Sequence of chain 1.A:
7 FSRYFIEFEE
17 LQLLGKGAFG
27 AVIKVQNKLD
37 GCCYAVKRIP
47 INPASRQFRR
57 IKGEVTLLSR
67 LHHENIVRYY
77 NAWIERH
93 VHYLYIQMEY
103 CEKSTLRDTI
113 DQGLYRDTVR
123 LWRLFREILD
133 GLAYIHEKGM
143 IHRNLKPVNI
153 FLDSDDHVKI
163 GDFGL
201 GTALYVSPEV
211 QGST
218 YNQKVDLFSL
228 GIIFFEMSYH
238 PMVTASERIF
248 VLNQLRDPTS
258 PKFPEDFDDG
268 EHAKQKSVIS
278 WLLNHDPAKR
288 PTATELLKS

Binding-site contacts:
Ligand atom C18 contacts residue MET100 of chain 1.A at 3.6 Å (hydrophobic).
Ligand atom C17 contacts residue VAL73 of chain 1.A at 3.7 Å (hydrophobic).
Ligand atom C8 contacts residue CYS103 of chain 1.A at 3.8 Å (hydrophobic).
Ligand atom C17 contacts residue ASP164 of chain 1.A at 3.4 Å.
Ligand atom N contacts residue TYR102 of chain 1.A at 3.4 Å.
Ligand atom O contacts residue SER106 of chain 1.A at 3.2 Å.
Ligand atom C5 contacts residue TYR102 of chain 1.A at 3.5 Å (hydrophobic).
Ligand atom C26 contacts residue ASP110 of chain 1.A at 3.1 Å.
Ligand atom C9 contacts residue CYS103 of chain 1.A at 3.4 Å (hydrophobic).
Ligand atom N1 contacts residue GLU101 of chain 1.A at 3.9 Å.
Ligand atom C18 contacts residue ASP164 of chain 1.A at 3.3 Å.
Ligand atom N3 contacts residue MET100 of chain 1.A at 3.8 Å.
Ligand atom C14 contacts residue PHE153 of chain 1.A at 3.3 Å (hydrophobic).
Ligand atom C22 contacts residue ASP110 of chain 1.A at 3.8 Å.
Ligand atom N2 contacts residue PHE153 of chain 1.A at 3.4 Å.
Ligand atom C25 contacts residue ASP110 of chain 1.A at 3.6 Å.
Ligand atom C10 contacts residue GLU101 of chain 1.A at 3.9 Å.
Ligand atom C6 contacts residue SER106 of chain 1.A at 3.6 Å.
Ligand atom C8 contacts residue PHE153 of chain 1.A at 3.8 Å (hydrophobic).
Ligand atom C6 contacts residue TYR102 of chain 1.A at 3.3 Å (hydrophobic).
Ligand atom C9 contacts residue GLU101 of chain 1.A at 3.1 Å.
Ligand atom C3 contacts residue LEU20 of chain 1.A at 3.7 Å (hydrophobic).
Ligand atom N1 contacts residue CYS103 of chain 1.A at 2.7 Å (h-bond).
Ligand atom C7 contacts residue SER106 of chain 1.A at 3.6 Å.
Ligand atom O contacts residue ASP110 of chain 1.A at 3.2 Å (salt-bridge).
Ligand atom C13 contacts residue PHE153 of chain 1.A at 3.5 Å (hydrophobic).
Ligand atom C7 contacts residue TYR102 of chain 1.A at 3.6 Å (hydrophobic).
Ligand atom C5 contacts residue CYS103 of chain 1.A at 3.6 Å (hydrophobic).
Ligand atom N5 contacts residue ASP110 of chain 1.A at 2.6 Å (salt-bridge).
Ligand atom C19 contacts residue MET100 of chain 1.A at 3.8 Å (hydrophobic).
Ligand atom N1 contacts residue TYR102 of chain 1.A at 3.7 Å.
Ligand atom C6 contacts residue CYS103 of chain 1.A at 3.4 Å (hydrophobic).
Ligand atom C12 contacts residue PHE153 of chain 1.A at 3.8 Å (hydrophobic).
Ligand atom C19 contacts residue LYS43 of chain 1.A at 3.8 Å.
Ligand atom N contacts residue CYS103 of chain 1.A at 2.9 Å (h-bond).
Ligand atom C15 contacts residue PHE153 of chain 1.A at 3.2 Å (hydrophobic).
Ligand atom C10 contacts residue ALA41 of chain 1.A at 3.6 Å (hydrophobic).
Ligand atom C contacts residue GLN18 of chain 1.A at 3.6 Å.
Ligand atom C10 contacts residue PHE153 of chain 1.A at 3.7 Å (hydrophobic).
Ligand atom N3 contacts residue ASP164 of chain 1.A at 3.5 Å.

The protein below binds the small molecule below.
Small molecule (SMILES): C[C@H](NC(=O)[C@@H]1CCCCN1)c1ccc(Nc2ncc3cc(-c4ccncc4)ccc3n2)cc1